Binding-site contacts:
Ligand atom O contacts residue TYR84 of chain 1.A at 3.4 Å (h-bond).
Ligand atom O contacts residue ASN66 of chain 1.A at 3.1 Å (h-bond).
Ligand atom N contacts residue TYR171 of chain 1.A at 2.7 Å (h-bond).
Ligand atom CB contacts residue ASN77 of chain 1.A at 3.4 Å.
Ligand atom CA contacts residue TYR99 of chain 1.A at 3.4 Å (hydrophobic).
Ligand atom CD contacts residue TRP167 of chain 1.A at 3.5 Å (hydrophobic).
Ligand atom O contacts residue TYR159 of chain 1.A at 2.7 Å (h-bond).
Ligand atom N contacts residue TYR7 of chain 1.A at 3.3 Å (h-bond).
Ligand atom OXT contacts residue THR143 of chain 1.A at 2.7 Å (h-bond).
Ligand atom O contacts residue LYS146 of chain 1.A at 2.7 Å (salt-bridge).
Ligand atom CE3 contacts residue TYR123 of chain 1.A at 3.5 Å (hydrophobic).
Ligand atom C contacts residue LYS146 of chain 1.A at 3.5 Å.
Ligand atom O contacts residue TRP147 of chain 1.A at 2.9 Å (h-bond).
Ligand atom ND2 contacts residue GLU76 of chain 1.A at 3.0 Å (salt-bridge).
Ligand atom OXT contacts residue LYS146 of chain 1.A at 3.5 Å (salt-bridge).
Ligand atom N contacts residue TYR99 of chain 1.A at 3.0 Å (h-bond).
Ligand atom CA contacts residue TYR7 of chain 1.A at 3.2 Å (hydrophobic).
Ligand atom N contacts residue TYR7 of chain 1.A at 2.9 Å (h-bond).
Ligand atom OG1 contacts residue TYR159 of chain 1.A at 3.5 Å.
Ligand atom C contacts residue TYR84 of chain 1.A at 3.4 Å (hydrophobic).
Ligand atom ND2 contacts residue THR73 of chain 1.A at 3.5 Å (h-bond).
Ligand atom CD contacts residue TYR74 of chain 1.A at 3.4 Å (hydrophobic).
Ligand atom N contacts residue ASN77 of chain 1.A at 2.9 Å (h-bond).
Ligand atom O contacts residue ILE80 of chain 1.A at 3.5 Å.
Ligand atom CB contacts residue TYR99 of chain 1.A at 3.2 Å (hydrophobic).
Ligand atom C contacts residue TYR7 of chain 1.A at 3.2 Å (hydrophobic).
Ligand atom OE2 contacts residue TYR74 of chain 1.A at 3.5 Å (h-bond).
Ligand atom OXT contacts residue TYR84 of chain 1.A at 2.6 Å (h-bond).
Ligand atom OE1 contacts residue TRP167 of chain 1.A at 3.2 Å (h-bond).
Ligand atom C contacts residue ASN66 of chain 1.A at 3.5 Å.
Ligand atom N contacts residue GLU63 of chain 1.A at 2.9 Å (salt-bridge).
Ligand atom CG1 contacts residue GLN155 of chain 1.A at 3.5 Å.
Ligand atom CD1 contacts residue ASN77 of chain 1.A at 3.4 Å.
Ligand atom OE1 contacts residue TYR74 of chain 1.A at 3.1 Å (h-bond).
Ligand atom C contacts residue THR143 of chain 1.A at 3.5 Å.
Ligand atom ND2 contacts residue ASN77 of chain 1.A at 3.0 Å (h-bond).
Ligand atom CA contacts residue ASN77 of chain 1.A at 3.3 Å.
Ligand atom CZ2 contacts residue ILE95 of chain 1.A at 3.5 Å (hydrophobic).
Ligand atom O contacts residue LYS146 of chain 1.A at 3.5 Å.
Ligand atom CG contacts residue GLU63 of chain 1.A at 3.2 Å.

The protein below binds the small molecule below.
Small molecule (SMILES): CC(C)[C@H](NC(=O)[C@H](CCC(=O)O)NC(=O)[C@H](CCC(N)=O)NC(=O)[C@@H](NC(=O)[C@H](C)NC(=O)[C@@H](N)CCC(N)=O)[C@@H](C)O)C(=O)N[C@@H](CCCCN)C(=O)N[C@@H](CC(N)=O)C(=O)N[C@@H](CC1=CN=C2C=CC=CC12)C(=O)O

Sequence of chain 1.A:
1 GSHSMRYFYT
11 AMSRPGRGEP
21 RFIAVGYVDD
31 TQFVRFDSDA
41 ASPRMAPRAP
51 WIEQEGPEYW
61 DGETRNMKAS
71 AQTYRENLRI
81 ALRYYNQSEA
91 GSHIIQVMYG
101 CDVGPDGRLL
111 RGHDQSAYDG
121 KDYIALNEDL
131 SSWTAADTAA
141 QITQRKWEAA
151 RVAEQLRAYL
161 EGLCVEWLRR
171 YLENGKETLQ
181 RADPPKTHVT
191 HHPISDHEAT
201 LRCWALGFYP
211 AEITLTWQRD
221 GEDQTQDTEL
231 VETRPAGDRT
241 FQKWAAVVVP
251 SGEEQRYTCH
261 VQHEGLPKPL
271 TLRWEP